Binding-site contacts:
Ligand atom C1 contacts residue TRP161 of chain 2.C at 3.6 Å (hydrophobic).
Ligand atom C4 contacts residue ASN255 of chain 2.C at 4.2 Å.
Ligand atom C8 contacts residue ASN255 of chain 2.C at 3.8 Å.
Ligand atom N2 contacts residue TRP161 of chain 2.C at 3.6 Å.
Ligand atom O4 contacts residue TRP161 of chain 2.C at 4.3 Å.
Ligand atom C7 contacts residue TRP161 of chain 2.C at 4.5 Å (hydrophobic).
Ligand atom C4 contacts residue TRP161 of chain 2.C at 4.5 Å (hydrophobic).
Ligand atom C7 contacts residue ASN255 of chain 2.C at 3.3 Å.
Ligand atom C2 contacts residue ASN255 of chain 2.C at 2.4 Å.
Ligand atom N2 contacts residue ASN255 of chain 2.C at 2.9 Å (h-bond).
Ligand atom C5 contacts residue TRP161 of chain 2.C at 3.6 Å (hydrophobic).
Ligand atom C3 contacts residue TRP161 of chain 2.C at 4.3 Å (hydrophobic).
Ligand atom O5 contacts residue TRP161 of chain 2.C at 4.0 Å.
Ligand atom C8 contacts residue TRP161 of chain 2.C at 4.5 Å (hydrophobic).
Ligand atom O7 contacts residue ASN255 of chain 2.C at 3.7 Å.
Ligand atom C1 contacts residue ASN255 of chain 2.C at 1.5 Å.
Ligand atom C6 contacts residue TRP161 of chain 2.C at 3.8 Å (hydrophobic).
Ligand atom O7 contacts residue VAL253 of chain 2.C at 4.3 Å.
Ligand atom C5 contacts residue ASN255 of chain 2.C at 3.7 Å.
Ligand atom C2 contacts residue TRP161 of chain 2.C at 4.1 Å (hydrophobic).
Ligand atom C3 contacts residue ASN255 of chain 2.C at 3.8 Å.
Ligand atom O5 contacts residue ASN255 of chain 2.C at 2.4 Å (h-bond).

Sequence of chain 2.C:
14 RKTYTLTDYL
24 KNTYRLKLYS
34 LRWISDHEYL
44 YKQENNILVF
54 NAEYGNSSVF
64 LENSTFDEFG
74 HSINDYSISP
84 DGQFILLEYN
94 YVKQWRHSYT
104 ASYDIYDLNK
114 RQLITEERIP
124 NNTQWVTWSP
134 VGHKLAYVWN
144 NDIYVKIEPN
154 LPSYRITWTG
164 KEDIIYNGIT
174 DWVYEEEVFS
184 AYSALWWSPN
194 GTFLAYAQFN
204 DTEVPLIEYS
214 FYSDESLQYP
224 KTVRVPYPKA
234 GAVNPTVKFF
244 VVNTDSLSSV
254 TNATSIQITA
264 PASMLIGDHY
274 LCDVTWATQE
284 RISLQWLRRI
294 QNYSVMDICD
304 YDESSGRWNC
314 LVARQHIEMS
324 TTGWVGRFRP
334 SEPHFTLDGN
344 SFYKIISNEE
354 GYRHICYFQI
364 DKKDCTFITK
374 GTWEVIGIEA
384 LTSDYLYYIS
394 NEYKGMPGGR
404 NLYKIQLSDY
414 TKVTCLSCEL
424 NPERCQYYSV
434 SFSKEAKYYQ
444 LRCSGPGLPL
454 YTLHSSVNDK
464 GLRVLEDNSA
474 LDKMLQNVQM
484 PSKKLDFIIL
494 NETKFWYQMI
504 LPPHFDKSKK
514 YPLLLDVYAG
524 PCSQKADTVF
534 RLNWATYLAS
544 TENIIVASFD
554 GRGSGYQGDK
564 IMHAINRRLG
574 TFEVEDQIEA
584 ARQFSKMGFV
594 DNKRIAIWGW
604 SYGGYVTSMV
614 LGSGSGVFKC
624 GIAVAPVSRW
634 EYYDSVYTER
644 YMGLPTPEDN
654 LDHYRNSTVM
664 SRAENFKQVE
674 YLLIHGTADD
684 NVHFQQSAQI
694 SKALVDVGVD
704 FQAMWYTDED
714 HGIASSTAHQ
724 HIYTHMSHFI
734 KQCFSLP

This small molecule binds to this protein.
Small molecule (SMILES): CC(=O)N[C@@H]1[C@@H](O)[C@H](O)[C@@H](CO)O[C@H]1O